Sequence of chain 2.A:
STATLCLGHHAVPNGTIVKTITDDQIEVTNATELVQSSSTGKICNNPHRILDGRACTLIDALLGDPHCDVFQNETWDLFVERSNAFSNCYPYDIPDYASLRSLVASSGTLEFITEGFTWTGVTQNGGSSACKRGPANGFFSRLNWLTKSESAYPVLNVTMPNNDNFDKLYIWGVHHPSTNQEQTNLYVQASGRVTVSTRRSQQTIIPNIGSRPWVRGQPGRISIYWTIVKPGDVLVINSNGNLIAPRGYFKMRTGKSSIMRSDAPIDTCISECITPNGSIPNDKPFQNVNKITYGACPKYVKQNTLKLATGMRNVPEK

Binding-site contacts:
Ligand atom C6 contacts residue ASN81 of chain 2.A at 4.5 Å.
Ligand atom O7 contacts residue PHE120 of chain 2.A at 3.9 Å.
Ligand atom C2 contacts residue ASN81 of chain 2.A at 2.5 Å.
Ligand atom C5 contacts residue ASN81 of chain 2.A at 3.6 Å.
Ligand atom N2 contacts residue ASN81 of chain 2.A at 3.0 Å (h-bond).
Ligand atom C3 contacts residue PHE120 of chain 2.A at 4.3 Å (hydrophobic).
Ligand atom O7 contacts residue GLU119 of chain 2.A at 3.0 Å.
Ligand atom O7 contacts residue ASN81 of chain 2.A at 3.0 Å (h-bond).
Ligand atom N2 contacts residue PHE120 of chain 2.A at 4.2 Å.
Ligand atom C7 contacts residue ASN81 of chain 2.A at 2.7 Å.
Ligand atom C1 contacts residue ASN81 of chain 2.A at 1.4 Å.
Ligand atom C4 contacts residue ASN81 of chain 2.A at 4.2 Å.
Ligand atom C8 contacts residue ASN81 of chain 2.A at 3.2 Å.
Ligand atom O3 contacts residue PHE120 of chain 2.A at 4.2 Å.
Ligand atom C2 contacts residue PHE120 of chain 2.A at 3.5 Å (hydrophobic).
Ligand atom C6 contacts residue GLN80 of chain 2.A at 4.4 Å.
Ligand atom C1 contacts residue PHE120 of chain 2.A at 4.3 Å (hydrophobic).
Ligand atom C3 contacts residue ASN81 of chain 2.A at 3.8 Å.
Ligand atom O5 contacts residue PHE120 of chain 2.A at 4.5 Å.
Ligand atom O6 contacts residue GLN80 of chain 2.A at 4.4 Å.
Ligand atom O5 contacts residue ASN81 of chain 2.A at 2.3 Å (h-bond).
Ligand atom C7 contacts residue GLU119 of chain 2.A at 4.0 Å.
Ligand atom C8 contacts residue GLU119 of chain 2.A at 4.0 Å.

The small molecule below binds the protein below.
Small molecule (SMILES): CC(=O)N[C@H]1[C@H](O[C@H]2[C@H](O)[C@@H](NC(C)=O)CO[C@@H]2CO)O[C@H](CO)[C@@H](O)[C@@H]1O